The protein below binds the small molecule below.
Small molecule (SMILES): CCOC(=O)[C@H]1C[C@@H]1c1ccc(O)c(OC)c1

Sequence of chain 1.A:
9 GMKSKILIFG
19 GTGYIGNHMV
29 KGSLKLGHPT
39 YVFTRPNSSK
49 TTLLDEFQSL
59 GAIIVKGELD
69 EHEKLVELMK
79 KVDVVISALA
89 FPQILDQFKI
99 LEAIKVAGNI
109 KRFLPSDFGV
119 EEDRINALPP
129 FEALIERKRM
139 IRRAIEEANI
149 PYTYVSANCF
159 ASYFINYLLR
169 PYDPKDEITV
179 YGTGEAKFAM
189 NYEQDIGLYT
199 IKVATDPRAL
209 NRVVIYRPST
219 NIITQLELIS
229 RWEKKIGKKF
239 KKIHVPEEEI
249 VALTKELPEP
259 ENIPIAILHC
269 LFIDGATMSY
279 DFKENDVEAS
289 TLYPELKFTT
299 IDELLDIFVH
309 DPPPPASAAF

Binding-site contacts:
Ligand atom C11 contacts residue TYR165 of chain 1.A at 4.0 Å (hydrophobic).
Ligand atom C14 contacts residue TYR161 of chain 1.A at 3.8 Å (hydrophobic).
Ligand atom O9 contacts residue ILE265 of chain 1.A at 3.4 Å.
Ligand atom O9 contacts residue PHE318 of chain 1.A at 3.0 Å.
Ligand atom C13 contacts residue LEU269 of chain 1.A at 3.6 Å (hydrophobic).
Ligand atom O3 contacts residue NAP1 of chain 1.C at 3.8 Å.
Ligand atom O9 contacts residue PRO262 of chain 1.A at 3.5 Å.
Ligand atom O4 contacts residue PHE129 of chain 1.A at 3.9 Å.
Ligand atom C9 contacts residue PHE318 of chain 1.A at 3.6 Å (hydrophobic).
Ligand atom C2 contacts residue LEU269 of chain 1.A at 3.9 Å (hydrophobic).
Ligand atom C13 contacts residue CYS157 of chain 1.A at 3.7 Å (hydrophobic).
Ligand atom C12 contacts residue LEU266 of chain 1.A at 3.5 Å (hydrophobic).
Ligand atom C3 contacts residue NAP1 of chain 1.C at 3.6 Å.
Ligand atom O4 contacts residue VAL118 of chain 1.A at 3.0 Å (h-bond).
Ligand atom C7 contacts residue NAP1 of chain 1.C at 3.8 Å.
Ligand atom O10 contacts residue PHE162 of chain 1.A at 3.5 Å.
Ligand atom O3 contacts residue VAL118 of chain 1.A at 3.5 Å.
Ligand atom C13 contacts residue ASN156 of chain 1.A at 3.4 Å.
Ligand atom C7 contacts residue PHE162 of chain 1.A at 3.8 Å (hydrophobic).
Ligand atom C13 contacts residue NAP1 of chain 1.C at 3.4 Å.
Ligand atom C2 contacts residue NAP1 of chain 1.C at 3.5 Å.
Ligand atom C8 contacts residue ILE265 of chain 1.A at 3.4 Å (hydrophobic).
Ligand atom C5 contacts residue PHE89 of chain 1.A at 3.6 Å (hydrophobic).
Ligand atom O4 contacts residue GLY117 of chain 1.A at 3.2 Å.
Ligand atom O3 contacts residue GLY117 of chain 1.A at 3.8 Å.
Ligand atom C14 contacts residue ALA316 of chain 1.A at 3.6 Å (hydrophobic).
Ligand atom C9 contacts residue ILE265 of chain 1.A at 3.8 Å (hydrophobic).
Ligand atom C1 contacts residue NAP1 of chain 1.C at 3.6 Å.
Ligand atom C5 contacts residue NAP1 of chain 1.C at 3.8 Å.
Ligand atom C12 contacts residue PRO262 of chain 1.A at 3.8 Å (hydrophobic).
Ligand atom C11 contacts residue PHE162 of chain 1.A at 3.9 Å (hydrophobic).
Ligand atom C11 contacts residue TYR161 of chain 1.A at 4.0 Å (hydrophobic).
Ligand atom C12 contacts residue PHE162 of chain 1.A at 3.8 Å (hydrophobic).
Ligand atom C4 contacts residue GLY117 of chain 1.A at 3.9 Å.
Ligand atom C8 contacts residue PHE318 of chain 1.A at 3.8 Å (hydrophobic).
Ligand atom C14 contacts residue NAP1 of chain 1.C at 3.6 Å.
Ligand atom C6 contacts residue NAP1 of chain 1.C at 3.7 Å.
Ligand atom O10 contacts residue TYR161 of chain 1.A at 3.5 Å (h-bond).
Ligand atom C6 contacts residue PHE89 of chain 1.A at 3.7 Å (hydrophobic).
Ligand atom O3 contacts residue LEU269 of chain 1.A at 3.6 Å.